A protein and the small-molecule ligand that binds it are described below.
Small molecule (SMILES): CC(=O)N[C@H]1[C@H](O[C@H]2[C@H](O)[C@@H](NC(C)=O)CO[C@@H]2CO)O[C@H](CO)[C@@H](O)[C@@H]1O

Binding-site contacts:
Ligand atom N2 contacts residue TYR299 of chain 1.D at 3.0 Å (h-bond).
Ligand atom C8 contacts residue VAL352 of chain 1.D at 4.1 Å (hydrophobic).
Ligand atom C8 contacts residue TYR299 of chain 1.D at 3.4 Å (hydrophobic).
Ligand atom C4 contacts residue TYR299 of chain 1.D at 4.3 Å (hydrophobic).
Ligand atom C7 contacts residue ASN351 of chain 1.D at 3.1 Å.
Ligand atom C2 contacts residue ASN351 of chain 1.D at 2.4 Å.
Ligand atom C8 contacts residue GLN357 of chain 1.D at 3.7 Å.
Ligand atom C3 contacts residue TYR299 of chain 1.D at 3.6 Å (hydrophobic).
Ligand atom O7 contacts residue GLN357 of chain 1.D at 4.3 Å.
Ligand atom C5 contacts residue ASN351 of chain 1.D at 3.7 Å.
Ligand atom C5 contacts residue TYR299 of chain 1.D at 3.7 Å (hydrophobic).
Ligand atom C1 contacts residue ASN351 of chain 1.D at 1.4 Å.
Ligand atom O4 contacts residue TYR299 of chain 1.D at 3.9 Å.
Ligand atom C8 contacts residue PRO300 of chain 1.D at 4.0 Å (hydrophobic).
Ligand atom C4 contacts residue ASN351 of chain 1.D at 4.2 Å.
Ligand atom C6 contacts residue TYR299 of chain 1.D at 4.3 Å (hydrophobic).
Ligand atom N2 contacts residue ASN351 of chain 1.D at 2.9 Å (h-bond).
Ligand atom C1 contacts residue TYR299 of chain 1.D at 3.4 Å (hydrophobic).
Ligand atom O5 contacts residue TYR299 of chain 1.D at 4.1 Å.
Ligand atom O7 contacts residue PRO300 of chain 1.D at 4.3 Å.
Ligand atom O7 contacts residue ASN351 of chain 1.D at 3.0 Å (h-bond).
Ligand atom O7 contacts residue TYR299 of chain 1.D at 4.0 Å.
Ligand atom O3 contacts residue TYR299 of chain 1.D at 4.4 Å.
Ligand atom O5 contacts residue ASN351 of chain 1.D at 2.4 Å (h-bond).
Ligand atom C8 contacts residue ASN351 of chain 1.D at 3.7 Å.
Ligand atom C7 contacts residue TYR299 of chain 1.D at 3.9 Å (hydrophobic).
Ligand atom C3 contacts residue ASN351 of chain 1.D at 3.8 Å.
Ligand atom C2 contacts residue TYR299 of chain 1.D at 3.8 Å (hydrophobic).

Sequence of chain 1.D:
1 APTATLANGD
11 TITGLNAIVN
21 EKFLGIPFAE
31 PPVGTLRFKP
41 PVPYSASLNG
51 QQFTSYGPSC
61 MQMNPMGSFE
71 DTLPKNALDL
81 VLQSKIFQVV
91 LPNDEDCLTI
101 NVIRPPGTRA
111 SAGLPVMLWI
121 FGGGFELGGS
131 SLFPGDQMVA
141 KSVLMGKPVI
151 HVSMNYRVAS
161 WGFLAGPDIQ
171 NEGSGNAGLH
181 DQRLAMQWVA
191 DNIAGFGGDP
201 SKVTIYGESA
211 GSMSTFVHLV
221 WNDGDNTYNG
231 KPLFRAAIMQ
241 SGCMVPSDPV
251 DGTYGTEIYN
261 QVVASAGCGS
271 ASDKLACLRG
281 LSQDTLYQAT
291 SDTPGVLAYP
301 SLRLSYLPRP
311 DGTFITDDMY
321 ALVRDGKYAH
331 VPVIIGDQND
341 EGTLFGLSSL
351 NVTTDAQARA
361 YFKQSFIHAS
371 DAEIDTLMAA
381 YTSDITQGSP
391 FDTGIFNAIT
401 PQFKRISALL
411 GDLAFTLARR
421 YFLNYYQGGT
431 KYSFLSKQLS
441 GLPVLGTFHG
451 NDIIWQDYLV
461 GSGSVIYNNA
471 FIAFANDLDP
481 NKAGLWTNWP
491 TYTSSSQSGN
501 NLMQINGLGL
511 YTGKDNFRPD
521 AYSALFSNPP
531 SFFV